Binding-site contacts:
Ligand atom C28 contacts residue GLU94 of chain 1.A at 3.6 Å.
Ligand atom CL2 contacts residue GLY238 of chain 1.A at 3.6 Å.
Ligand atom C6 contacts residue TRP227 of chain 1.A at 3.5 Å (hydrophobic).
Ligand atom N29 contacts residue TRP227 of chain 1.A at 3.6 Å.
Ligand atom CL2 contacts residue VAL225 of chain 1.A at 3.6 Å.
Ligand atom CL3 contacts residue TYR47 of chain 1.A at 3.6 Å.
Ligand atom C30 contacts residue GLU94 of chain 1.A at 3.3 Å.
Ligand atom N14 contacts residue SER205 of chain 1.A at 2.9 Å (h-bond).
Ligand atom S10 contacts residue CYS231 of chain 1.A at 3.4 Å (h-bond).
Ligand atom C25 contacts residue GLU229 of chain 1.A at 3.6 Å.
Ligand atom C16 contacts residue HIS43 of chain 1.A at 3.4 Å.
Ligand atom O1 contacts residue TRP227 of chain 1.A at 3.2 Å.
Ligand atom C4 contacts residue ALA200 of chain 1.A at 3.4 Å (hydrophobic).
Ligand atom N14 contacts residue GLU202 of chain 1.A at 2.8 Å (salt-bridge).
Ligand atom C15 contacts residue HIS43 of chain 1.A at 3.7 Å.
Ligand atom C16 contacts residue SER226 of chain 1.A at 3.4 Å.
Ligand atom C8 contacts residue TRP227 of chain 1.A at 3.4 Å (hydrophobic).
Ligand atom C11 contacts residue GLU202 of chain 1.A at 3.5 Å.
Ligand atom C20 contacts residue TRP227 of chain 1.A at 3.5 Å (hydrophobic).
Ligand atom CL2 contacts residue TRP227 of chain 1.A at 3.4 Å.
Ligand atom C8 contacts residue GLY228 of chain 1.A at 3.6 Å.
Ligand atom C4 contacts residue ASP199 of chain 1.A at 3.3 Å.
Ligand atom C24 contacts residue GLY228 of chain 1.A at 3.5 Å.
Ligand atom CL2 contacts residue PHE239 of chain 1.A at 3.4 Å.
Ligand atom C5 contacts residue ASP199 of chain 1.A at 3.8 Å.
Ligand atom C15 contacts residue GLU202 of chain 1.A at 3.2 Å.
Ligand atom S10 contacts residue GLY230 of chain 1.A at 3.5 Å (h-bond).
Ligand atom C13 contacts residue SER205 of chain 1.A at 3.1 Å.
Ligand atom C19 contacts residue TYR47 of chain 1.A at 3.4 Å (hydrophobic).
Ligand atom C31 contacts residue ASN95 of chain 1.A at 3.8 Å.
Ligand atom C24 contacts residue GLU229 of chain 1.A at 3.7 Å.
Ligand atom C13 contacts residue SER226 of chain 1.A at 3.7 Å.
Ligand atom C7 contacts residue GLY230 of chain 1.A at 3.7 Å.
Ligand atom C5 contacts residue ALA200 of chain 1.A at 3.1 Å (hydrophobic).
Ligand atom C9 contacts residue GLY228 of chain 1.A at 3.6 Å.
Ligand atom C5 contacts residue GLY230 of chain 1.A at 3.3 Å.
Ligand atom O1 contacts residue GLY228 of chain 1.A at 3.1 Å (h-bond).
Ligand atom C27 contacts residue ILE179 of chain 1.A at 3.6 Å (hydrophobic).
Ligand atom N23 contacts residue GLY228 of chain 1.A at 2.9 Å (h-bond).
Ligand atom C17 contacts residue LEU96 of chain 1.A at 3.7 Å (hydrophobic).

Sequence of chain 1.A:
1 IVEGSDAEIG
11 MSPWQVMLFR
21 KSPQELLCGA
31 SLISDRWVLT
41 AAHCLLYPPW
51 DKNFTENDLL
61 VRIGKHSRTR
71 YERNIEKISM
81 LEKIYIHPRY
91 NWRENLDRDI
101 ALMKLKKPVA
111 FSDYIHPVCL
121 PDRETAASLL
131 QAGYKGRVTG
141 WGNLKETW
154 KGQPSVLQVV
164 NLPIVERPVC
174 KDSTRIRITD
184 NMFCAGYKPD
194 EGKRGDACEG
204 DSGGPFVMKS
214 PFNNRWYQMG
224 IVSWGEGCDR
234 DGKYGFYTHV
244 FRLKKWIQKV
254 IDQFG

The small molecule below binds the protein below.
Small molecule (SMILES): OC1C(NCCC2CCCCN2)=NCC(Cl)N1CCNCc1csc2ccc(Cl)cc12